Binding-site contacts:
Ligand atom O5 contacts residue ASN416 of chain 1.M at 2.4 Å (h-bond).
Ligand atom C5 contacts residue ASN416 of chain 1.M at 3.7 Å.
Ligand atom O5 contacts residue SER261 of chain 1.M at 3.4 Å (h-bond).
Ligand atom C7 contacts residue ASN416 of chain 1.M at 3.2 Å.
Ligand atom O7 contacts residue ASN232 of chain 1.M at 4.4 Å.
Ligand atom C4 contacts residue ASN416 of chain 1.M at 4.2 Å.
Ligand atom C8 contacts residue ASN232 of chain 1.M at 3.6 Å.
Ligand atom C8 contacts residue ASN416 of chain 1.M at 4.2 Å.
Ligand atom C3 contacts residue ASN416 of chain 1.M at 3.7 Å.
Ligand atom C8 contacts residue NAG1 of chain 1.CA at 3.3 Å.
Ligand atom C1 contacts residue ASN416 of chain 1.M at 1.4 Å.
Ligand atom N2 contacts residue ASN416 of chain 1.M at 2.8 Å (h-bond).
Ligand atom C2 contacts residue ASN416 of chain 1.M at 2.4 Å.
Ligand atom C6 contacts residue SER261 of chain 1.M at 4.5 Å.
Ligand atom O7 contacts residue ASN416 of chain 1.M at 3.3 Å (h-bond).
Ligand atom C7 contacts residue ASN232 of chain 1.M at 4.3 Å.
Ligand atom C5 contacts residue SER261 of chain 1.M at 4.4 Å.
Ligand atom C1 contacts residue SER261 of chain 1.M at 3.9 Å.

Sequence of chain 1.M:
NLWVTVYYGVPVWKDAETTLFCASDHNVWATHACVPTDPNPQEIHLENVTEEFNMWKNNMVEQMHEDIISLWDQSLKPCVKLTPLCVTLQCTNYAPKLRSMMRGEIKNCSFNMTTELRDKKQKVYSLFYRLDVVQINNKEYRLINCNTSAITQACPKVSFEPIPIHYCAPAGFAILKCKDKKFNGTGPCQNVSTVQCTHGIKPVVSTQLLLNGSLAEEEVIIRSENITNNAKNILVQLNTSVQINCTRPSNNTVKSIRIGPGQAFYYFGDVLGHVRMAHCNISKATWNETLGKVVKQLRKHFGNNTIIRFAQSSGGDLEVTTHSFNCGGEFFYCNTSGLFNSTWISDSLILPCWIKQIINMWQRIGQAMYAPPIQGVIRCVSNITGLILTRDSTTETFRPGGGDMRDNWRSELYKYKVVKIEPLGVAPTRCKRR

The protein below binds the small molecule below.
Small molecule (SMILES): CC(=O)N[C@@H]1[C@@H](O)[C@H](O)[C@@H](CO)O[C@H]1O